Binding-site contacts:
Ligand atom O4P contacts residue ARG243 of chain 4.A at 3.8 Å.
Ligand atom C2 contacts residue ASP121 of chain 1.A at 4.0 Å.
Ligand atom O1P contacts residue GLU280 of chain 1.A at 2.9 Å (salt-bridge).
Ligand atom C3 contacts residue ASP121 of chain 1.A at 3.6 Å.
Ligand atom P2 contacts residue TYR244 of chain 1.A at 3.9 Å.
Ligand atom O4P contacts residue ASN212 of chain 1.A at 2.9 Å (h-bond).
Ligand atom O1P contacts residue ASP118 of chain 1.A at 3.6 Å.
Ligand atom C1 contacts residue GLU280 of chain 1.A at 3.8 Å.
Ligand atom C6 contacts residue GLY246 of chain 1.A at 3.5 Å.
Ligand atom O4 contacts residue MET248 of chain 1.A at 3.4 Å (h-bond).
Ligand atom O5P contacts residue TYR264 of chain 1.A at 2.6 Å (h-bond).
Ligand atom C3 contacts residue MET248 of chain 1.A at 3.5 Å (hydrophobic).
Ligand atom P2 contacts residue TYR264 of chain 1.A at 3.6 Å.
Ligand atom C2 contacts residue LYS274 of chain 1.A at 3.9 Å.
Ligand atom C4 contacts residue GLY246 of chain 1.A at 3.4 Å.
Ligand atom C4 contacts residue MET248 of chain 1.A at 3.6 Å (hydrophobic).
Ligand atom O3 contacts residue MET248 of chain 1.A at 2.7 Å (h-bond).
Ligand atom C1 contacts residue ASP121 of chain 1.A at 3.5 Å.
Ligand atom P2 contacts residue TYR215 of chain 1.A at 3.9 Å.
Ligand atom O1P contacts residue ASP121 of chain 1.A at 3.8 Å.
Ligand atom C6 contacts residue TYR244 of chain 1.A at 3.9 Å (hydrophobic).
Ligand atom P1 contacts residue GLU280 of chain 1.A at 3.5 Å.
Ligand atom C5 contacts residue LYS274 of chain 1.A at 3.7 Å.
Ligand atom P2 contacts residue ASN212 of chain 1.A at 3.7 Å.
Ligand atom O3 contacts residue ASP121 of chain 1.A at 2.9 Å (salt-bridge).
Ligand atom O6 contacts residue TYR264 of chain 1.A at 3.3 Å.
Ligand atom O5P contacts residue ASN212 of chain 1.A at 3.9 Å.
Ligand atom O6P contacts residue ASN212 of chain 1.A at 3.9 Å.
Ligand atom O6 contacts residue TYR244 of chain 1.A at 4.0 Å.
Ligand atom O4P contacts residue TYR264 of chain 1.A at 3.8 Å.
Ligand atom O6P contacts residue ARG243 of chain 4.A at 2.8 Å (salt-bridge).
Ligand atom O5 contacts residue LYS274 of chain 1.A at 2.8 Å (salt-bridge).
Ligand atom O4P contacts residue TYR244 of chain 1.A at 2.7 Å (h-bond).
Ligand atom P2 contacts residue ARG243 of chain 4.A at 4.0 Å.
Ligand atom O6 contacts residue LYS274 of chain 1.A at 3.2 Å (salt-bridge).
Ligand atom O3 contacts residue SER247 of chain 1.A at 3.5 Å.
Ligand atom O3P contacts residue GLU280 of chain 1.A at 2.9 Å (salt-bridge).
Ligand atom O5P contacts residue TYR215 of chain 1.A at 2.6 Å (h-bond).
Ligand atom O1 contacts residue LYS274 of chain 1.A at 3.6 Å.
Ligand atom C6 contacts residue LYS274 of chain 1.A at 3.8 Å.

Sequence of chain 4.A:
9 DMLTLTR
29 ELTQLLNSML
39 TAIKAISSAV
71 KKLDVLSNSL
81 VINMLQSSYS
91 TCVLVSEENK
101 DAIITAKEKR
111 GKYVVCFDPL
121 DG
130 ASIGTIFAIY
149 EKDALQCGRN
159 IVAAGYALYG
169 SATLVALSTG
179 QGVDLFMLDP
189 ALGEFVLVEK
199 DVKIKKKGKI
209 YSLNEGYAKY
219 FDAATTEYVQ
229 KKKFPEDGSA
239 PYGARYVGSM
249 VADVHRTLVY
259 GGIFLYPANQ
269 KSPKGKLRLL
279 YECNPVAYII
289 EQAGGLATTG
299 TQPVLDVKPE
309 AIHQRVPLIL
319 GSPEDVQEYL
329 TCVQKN

Sequence of chain 1.A:
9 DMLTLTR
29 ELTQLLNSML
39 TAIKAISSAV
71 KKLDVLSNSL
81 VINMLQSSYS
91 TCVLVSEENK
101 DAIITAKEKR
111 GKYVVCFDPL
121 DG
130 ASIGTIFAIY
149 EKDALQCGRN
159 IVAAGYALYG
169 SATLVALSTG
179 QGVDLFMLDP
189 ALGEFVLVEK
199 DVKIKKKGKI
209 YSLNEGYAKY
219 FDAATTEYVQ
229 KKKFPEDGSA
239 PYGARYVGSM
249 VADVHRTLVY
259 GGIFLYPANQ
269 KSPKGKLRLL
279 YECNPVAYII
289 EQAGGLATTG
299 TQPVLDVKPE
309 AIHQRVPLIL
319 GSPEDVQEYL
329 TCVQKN

A small-molecule ligand and the protein it binds are described below.
Small molecule (SMILES): O=P(O)(O)OC[C@H]1O[C@](O)(COP(=O)(O)O)[C@@H](O)[C@@H]1O